Sequence of chain 1.D:
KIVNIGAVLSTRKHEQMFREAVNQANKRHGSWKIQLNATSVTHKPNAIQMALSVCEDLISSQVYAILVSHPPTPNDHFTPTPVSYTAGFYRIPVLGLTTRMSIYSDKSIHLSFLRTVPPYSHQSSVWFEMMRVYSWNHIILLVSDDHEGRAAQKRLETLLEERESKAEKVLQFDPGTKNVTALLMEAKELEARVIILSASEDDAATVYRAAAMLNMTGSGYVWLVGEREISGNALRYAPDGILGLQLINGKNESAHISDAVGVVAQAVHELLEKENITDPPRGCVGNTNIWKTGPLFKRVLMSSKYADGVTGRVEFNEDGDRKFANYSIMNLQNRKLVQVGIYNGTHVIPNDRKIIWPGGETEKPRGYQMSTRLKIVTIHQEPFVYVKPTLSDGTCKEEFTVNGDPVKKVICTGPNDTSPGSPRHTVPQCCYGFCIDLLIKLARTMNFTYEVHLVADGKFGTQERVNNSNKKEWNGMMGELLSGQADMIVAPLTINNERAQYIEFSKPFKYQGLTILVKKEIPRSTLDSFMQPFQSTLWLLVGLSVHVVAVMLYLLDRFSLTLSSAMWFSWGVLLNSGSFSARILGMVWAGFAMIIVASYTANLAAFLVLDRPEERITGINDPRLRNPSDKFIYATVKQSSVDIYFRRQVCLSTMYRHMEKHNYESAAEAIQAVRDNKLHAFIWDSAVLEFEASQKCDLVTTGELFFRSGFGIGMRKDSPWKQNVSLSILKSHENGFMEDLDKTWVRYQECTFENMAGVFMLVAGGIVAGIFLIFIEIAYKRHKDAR

Binding-site contacts:
Ligand atom N2 contacts residue ASN239 of chain 1.D at 2.9 Å (h-bond).
Ligand atom C2 contacts residue ASN239 of chain 1.D at 2.5 Å.
Ligand atom O5 contacts residue ASN239 of chain 1.D at 2.4 Å (h-bond).
Ligand atom C1 contacts residue ASN239 of chain 1.D at 1.4 Å.
Ligand atom C7 contacts residue ASN239 of chain 1.D at 3.9 Å.
Ligand atom O7 contacts residue ASN239 of chain 1.D at 4.4 Å.
Ligand atom C7 contacts residue MET237 of chain 1.D at 4.3 Å (hydrophobic).
Ligand atom C8 contacts residue MET237 of chain 1.D at 3.3 Å (hydrophobic).
Ligand atom C3 contacts residue ASN239 of chain 1.D at 3.8 Å.
Ligand atom C4 contacts residue ASN239 of chain 1.D at 4.2 Å.
Ligand atom C5 contacts residue ASN239 of chain 1.D at 3.7 Å.

A small-molecule ligand and the protein it binds are described below.
Small molecule (SMILES): CC(=O)N[C@@H]1[C@@H](O)[C@H](O)[C@@H](CO)O[C@H]1O